Binding-site contacts:
Ligand atom CM6 contacts residue LEU184 of chain 2.A at 3.4 Å (hydrophobic).
Ligand atom C1B contacts residue ILE98 of chain 2.A at 3.6 Å (hydrophobic).
Ligand atom C3 contacts residue LEU100 of chain 2.A at 3.9 Å (hydrophobic).
Ligand atom O1 contacts residue LEU100 of chain 2.A at 4.0 Å.
Ligand atom CM2 contacts residue ILE236 of chain 2.A at 4.0 Å (hydrophobic).
Ligand atom C5B contacts residue LEU181 of chain 2.A at 3.3 Å (hydrophobic).
Ligand atom C1A contacts residue PHE179 of chain 2.A at 3.5 Å (hydrophobic).
Ligand atom C5B contacts residue TYR144 of chain 2.A at 3.6 Å (hydrophobic).
Ligand atom C4A contacts residue PHE179 of chain 2.A at 3.3 Å (hydrophobic).
Ligand atom CM6 contacts residue LEU181 of chain 2.A at 3.7 Å (hydrophobic).
Ligand atom C2B contacts residue ILE122 of chain 2.A at 3.9 Å (hydrophobic).
Ligand atom O1B contacts residue ILE98 of chain 2.A at 2.9 Å.
Ligand atom O5A contacts residue ALA166 of chain 2.A at 3.9 Å.
Ligand atom C5 contacts residue MET214 of chain 2.A at 3.6 Å (hydrophobic).
Ligand atom CM6 contacts residue TYR144 of chain 2.A at 3.7 Å (hydrophobic).
Ligand atom CM3 contacts residue TYR190 of chain 2.A at 3.9 Å (hydrophobic).
Ligand atom CM2 contacts residue ILE122 of chain 2.A at 3.7 Å (hydrophobic).
Ligand atom CM4 contacts residue VAL168 of chain 2.A at 3.5 Å (hydrophobic).
Ligand atom CM4 contacts residue PHE179 of chain 2.A at 3.9 Å (hydrophobic).
Ligand atom O5A contacts residue PHE179 of chain 2.A at 3.7 Å.
Ligand atom C4B contacts residue LEU181 of chain 2.A at 3.8 Å (hydrophobic).
Ligand atom C4B contacts residue PHE179 of chain 2.A at 3.9 Å (hydrophobic).
Ligand atom C4 contacts residue TYR190 of chain 2.A at 3.8 Å (hydrophobic).
Ligand atom O5A contacts residue TYR144 of chain 2.A at 3.1 Å.
Ligand atom C2A contacts residue PHE179 of chain 2.A at 3.3 Å (hydrophobic).
Ligand atom O1 contacts residue MET214 of chain 2.A at 3.2 Å.
Ligand atom C6B contacts residue ILE98 of chain 2.A at 3.6 Å (hydrophobic).
Ligand atom N2 contacts residue LEU100 of chain 2.A at 3.8 Å.
Ligand atom C1A contacts residue TYR144 of chain 2.A at 3.1 Å (hydrophobic).
Ligand atom CM4 contacts residue TYR142 of chain 2.A at 3.1 Å (hydrophobic).
Ligand atom C6B contacts residue LEU181 of chain 2.A at 3.3 Å (hydrophobic).
Ligand atom C4A contacts residue TYR144 of chain 2.A at 3.8 Å (hydrophobic).
Ligand atom C2A contacts residue TYR144 of chain 2.A at 3.7 Å (hydrophobic).
Ligand atom C2B contacts residue ILE98 of chain 2.A at 3.9 Å (hydrophobic).
Ligand atom C2C contacts residue ILE98 of chain 2.A at 4.0 Å (hydrophobic).
Ligand atom N2 contacts residue MET214 of chain 2.A at 3.8 Å.
Ligand atom N3A contacts residue LEU217 of chain 2.A at 3.4 Å.
Ligand atom C1B contacts residue LEU181 of chain 2.A at 3.8 Å (hydrophobic).
Ligand atom C1C contacts residue MET214 of chain 2.A at 3.7 Å (hydrophobic).
Ligand atom N3A contacts residue PHE179 of chain 2.A at 3.0 Å.

Sequence of chain 2.A:
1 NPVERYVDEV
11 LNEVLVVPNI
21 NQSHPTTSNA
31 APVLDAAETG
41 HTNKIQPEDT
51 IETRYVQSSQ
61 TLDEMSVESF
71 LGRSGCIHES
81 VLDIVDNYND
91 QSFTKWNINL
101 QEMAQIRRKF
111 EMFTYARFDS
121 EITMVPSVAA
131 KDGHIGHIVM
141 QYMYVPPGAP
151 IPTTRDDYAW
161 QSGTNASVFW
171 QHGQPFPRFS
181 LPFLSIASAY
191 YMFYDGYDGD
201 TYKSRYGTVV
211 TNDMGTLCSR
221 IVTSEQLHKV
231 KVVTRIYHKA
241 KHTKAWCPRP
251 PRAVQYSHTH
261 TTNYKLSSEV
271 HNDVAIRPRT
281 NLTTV

Sequence of chain 2.C:
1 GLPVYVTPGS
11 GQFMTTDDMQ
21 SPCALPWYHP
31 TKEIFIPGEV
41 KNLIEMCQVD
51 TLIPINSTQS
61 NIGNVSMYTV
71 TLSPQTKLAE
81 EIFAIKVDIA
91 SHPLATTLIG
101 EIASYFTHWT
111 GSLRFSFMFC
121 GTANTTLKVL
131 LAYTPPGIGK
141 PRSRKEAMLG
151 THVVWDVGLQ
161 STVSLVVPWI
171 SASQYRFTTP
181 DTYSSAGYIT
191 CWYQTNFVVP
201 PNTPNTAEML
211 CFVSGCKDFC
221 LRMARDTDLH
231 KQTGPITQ

This protein binds this small molecule.
Small molecule (SMILES): Cc1cc(CCCOc2c(C)cc(-c3coc(C)n3)cc2C)on1